Sequence of chain 1.A:
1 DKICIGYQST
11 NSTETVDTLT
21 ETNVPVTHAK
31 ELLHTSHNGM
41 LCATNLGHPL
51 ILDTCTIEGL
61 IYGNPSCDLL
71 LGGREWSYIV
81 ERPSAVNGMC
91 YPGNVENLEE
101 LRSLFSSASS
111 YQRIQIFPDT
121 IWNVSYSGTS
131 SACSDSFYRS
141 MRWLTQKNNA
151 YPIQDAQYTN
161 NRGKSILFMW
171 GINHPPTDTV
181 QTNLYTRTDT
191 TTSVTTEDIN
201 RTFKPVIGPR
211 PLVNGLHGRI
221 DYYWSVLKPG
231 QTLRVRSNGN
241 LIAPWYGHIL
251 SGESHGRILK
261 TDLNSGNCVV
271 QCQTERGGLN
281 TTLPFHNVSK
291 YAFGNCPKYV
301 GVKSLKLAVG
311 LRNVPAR

Binding-site contacts:
Ligand atom C8 contacts residue ASN287 of chain 1.A at 3.6 Å.
Ligand atom O5 contacts residue VAL302 of chain 1.A at 4.2 Å.
Ligand atom O5 contacts residue LYS303 of chain 1.A at 3.7 Å.
Ligand atom O6 contacts residue THR35 of chain 1.A at 4.3 Å.
Ligand atom C2 contacts residue ASN287 of chain 1.A at 2.4 Å.
Ligand atom N2 contacts residue ASN287 of chain 1.A at 3.0 Å (h-bond).
Ligand atom C4 contacts residue ASN287 of chain 1.A at 4.0 Å.
Ligand atom N2 contacts residue LYS303 of chain 1.A at 4.5 Å.
Ligand atom C5 contacts residue LYS303 of chain 1.A at 4.3 Å.
Ligand atom C1 contacts residue ASN287 of chain 1.A at 1.4 Å.
Ligand atom O3 contacts residue LYS303 of chain 1.A at 2.9 Å (salt-bridge).
Ligand atom C6 contacts residue THR35 of chain 1.A at 4.1 Å.
Ligand atom C5 contacts residue ASN287 of chain 1.A at 3.7 Å.
Ligand atom O7 contacts residue ASN287 of chain 1.A at 3.7 Å.
Ligand atom O7 contacts residue LYS303 of chain 1.A at 3.3 Å (salt-bridge).
Ligand atom C3 contacts residue LYS303 of chain 1.A at 3.8 Å.
Ligand atom C1 contacts residue THR35 of chain 1.A at 3.7 Å.
Ligand atom C2 contacts residue LYS303 of chain 1.A at 3.9 Å.
Ligand atom C8 contacts residue ARG276 of chain 1.A at 3.1 Å.
Ligand atom C7 contacts residue ARG276 of chain 1.A at 4.3 Å.
Ligand atom O4 contacts residue LYS303 of chain 1.A at 3.9 Å.
Ligand atom N2 contacts residue ARG276 of chain 1.A at 4.5 Å.
Ligand atom C6 contacts residue LYS303 of chain 1.A at 3.7 Å.
Ligand atom C7 contacts residue ASN287 of chain 1.A at 3.6 Å.
Ligand atom O5 contacts residue ASN287 of chain 1.A at 2.4 Å (h-bond).
Ligand atom C3 contacts residue ASN287 of chain 1.A at 3.8 Å.
Ligand atom C1 contacts residue VAL302 of chain 1.A at 4.1 Å (hydrophobic).
Ligand atom O5 contacts residue THR35 of chain 1.A at 3.1 Å.
Ligand atom C4 contacts residue LYS303 of chain 1.A at 3.4 Å.
Ligand atom C7 contacts residue LYS303 of chain 1.A at 4.1 Å.
Ligand atom C5 contacts residue THR35 of chain 1.A at 4.0 Å.
Ligand atom O6 contacts residue LYS303 of chain 1.A at 2.5 Å (salt-bridge).

A small-molecule ligand and the protein it binds are described below.
Small molecule (SMILES): CC(=O)N[C@H]1[C@H](O[C@H]2[C@H](O)[C@@H](NC(C)=O)CO[C@@H]2CO)O[C@H](CO)[C@@H](O)[C@@H]1O